Binding-site contacts:
Ligand atom C7 contacts residue TYR343 of chain 1.A at 3.3 Å (hydrophobic).
Ligand atom C22 contacts residue SER247 of chain 1.A at 4.5 Å.
Ligand atom C10 contacts residue TRP342 of chain 1.A at 4.3 Å (hydrophobic).
Ligand atom C27 contacts residue SER247 of chain 1.A at 4.5 Å.
Ligand atom C24 contacts residue VAL248 of chain 1.A at 4.1 Å (hydrophobic).
Ligand atom C18 contacts residue TRP342 of chain 1.A at 4.0 Å (hydrophobic).
Ligand atom C15 contacts residue TYR343 of chain 1.A at 4.5 Å (hydrophobic).
Ligand atom C26 contacts residue SER247 of chain 1.A at 4.0 Å.
Ligand atom C18 contacts residue LEU339 of chain 1.A at 3.8 Å (hydrophobic).
Ligand atom C19 contacts residue TRP342 of chain 1.A at 2.8 Å (hydrophobic).
Ligand atom C16 contacts residue VAL244 of chain 1.A at 3.9 Å (hydrophobic).
Ligand atom C24 contacts residue SER247 of chain 1.A at 3.7 Å.
Ligand atom C25 contacts residue SER247 of chain 1.A at 3.7 Å.
Ligand atom O1 contacts residue TRP342 of chain 1.A at 4.2 Å.
Ligand atom C6 contacts residue TYR343 of chain 1.A at 3.5 Å (hydrophobic).
Ligand atom C8 contacts residue TYR343 of chain 1.A at 4.0 Å (hydrophobic).
Ligand atom C15 contacts residue VAL244 of chain 1.A at 3.6 Å (hydrophobic).
Ligand atom C23 contacts residue LEU339 of chain 1.A at 4.4 Å (hydrophobic).
Ligand atom C5 contacts residue TYR343 of chain 1.A at 4.2 Å (hydrophobic).

Sequence of chain 1.A:
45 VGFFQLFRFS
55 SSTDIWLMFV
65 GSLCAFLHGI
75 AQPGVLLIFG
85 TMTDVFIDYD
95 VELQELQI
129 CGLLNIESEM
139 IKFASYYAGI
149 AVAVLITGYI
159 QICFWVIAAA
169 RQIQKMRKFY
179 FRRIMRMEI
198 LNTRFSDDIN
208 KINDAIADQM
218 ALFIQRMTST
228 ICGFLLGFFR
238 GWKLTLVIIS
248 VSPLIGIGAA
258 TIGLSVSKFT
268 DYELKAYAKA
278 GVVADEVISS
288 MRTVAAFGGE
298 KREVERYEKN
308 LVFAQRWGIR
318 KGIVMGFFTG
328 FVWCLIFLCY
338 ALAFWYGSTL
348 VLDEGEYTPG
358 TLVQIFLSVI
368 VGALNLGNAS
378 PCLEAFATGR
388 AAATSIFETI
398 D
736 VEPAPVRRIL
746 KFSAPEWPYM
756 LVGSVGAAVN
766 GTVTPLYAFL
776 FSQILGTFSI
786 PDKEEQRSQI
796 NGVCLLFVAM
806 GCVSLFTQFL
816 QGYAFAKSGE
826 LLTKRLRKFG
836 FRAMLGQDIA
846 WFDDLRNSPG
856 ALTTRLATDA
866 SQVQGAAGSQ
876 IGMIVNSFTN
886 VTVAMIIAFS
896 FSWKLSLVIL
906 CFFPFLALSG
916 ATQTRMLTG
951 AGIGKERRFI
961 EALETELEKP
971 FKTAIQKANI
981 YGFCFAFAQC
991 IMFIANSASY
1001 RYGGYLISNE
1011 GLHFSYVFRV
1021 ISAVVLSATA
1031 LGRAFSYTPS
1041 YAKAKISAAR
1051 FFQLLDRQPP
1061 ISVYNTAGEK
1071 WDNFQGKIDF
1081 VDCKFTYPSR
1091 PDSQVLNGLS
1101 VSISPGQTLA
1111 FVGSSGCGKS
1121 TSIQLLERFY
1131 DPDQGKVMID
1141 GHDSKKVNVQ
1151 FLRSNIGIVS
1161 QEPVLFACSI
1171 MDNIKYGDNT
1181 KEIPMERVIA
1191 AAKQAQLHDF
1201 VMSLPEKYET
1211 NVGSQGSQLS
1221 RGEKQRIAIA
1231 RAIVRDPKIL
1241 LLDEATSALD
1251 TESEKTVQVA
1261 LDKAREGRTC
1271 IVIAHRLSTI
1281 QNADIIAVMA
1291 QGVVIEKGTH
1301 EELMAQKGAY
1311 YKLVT

This protein binds this small molecule.
Small molecule (SMILES): CC(C)CCC[C@@H](C)[C@H]1CC[C@H]2[C@@H]3CC=C4C[C@@H](O)CC[C@]4(C)[C@H]3CC[C@]12C